Sequence of chain 1.D:
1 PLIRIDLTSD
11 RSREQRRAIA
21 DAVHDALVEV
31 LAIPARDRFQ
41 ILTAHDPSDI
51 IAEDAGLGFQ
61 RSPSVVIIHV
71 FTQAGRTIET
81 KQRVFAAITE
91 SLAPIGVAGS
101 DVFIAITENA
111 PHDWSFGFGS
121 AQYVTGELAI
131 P

Binding-site contacts:
Ligand atom CAJ contacts residue TRP114 of chain 1.D at 3.6 Å (hydrophobic).
Ligand atom OAI contacts residue TYR123 of chain 1.D at 3.5 Å (h-bond).
Ligand atom CAH contacts residue TYR123 of chain 1.D at 4.0 Å (hydrophobic).
Ligand atom OAM contacts residue TRP114 of chain 1.D at 3.7 Å.
Ligand atom CAK contacts residue THR72 of chain 1.D at 3.8 Å.
Ligand atom CAH contacts residue ASP37 of chain 1.D at 3.7 Å.
Ligand atom CAJ contacts residue LEU2 of chain 1.D at 4.3 Å (hydrophobic).
Ligand atom OAI contacts residue PRO1 of chain 1.D at 2.1 Å (h-bond).
Ligand atom OAI contacts residue ASP37 of chain 1.D at 2.6 Å (salt-bridge).
Ligand atom OAM contacts residue PHE71 of chain 1.D at 4.2 Å.
Ligand atom CAJ contacts residue TYR123 of chain 1.D at 4.0 Å (hydrophobic).
Ligand atom OAL contacts residue GLN73 of chain 1.D at 2.9 Å (h-bond).
Ligand atom CAH contacts residue PRO1 of chain 1.D at 1.4 Å (hydrophobic).
Ligand atom CAH contacts residue LEU2 of chain 1.D at 4.5 Å (hydrophobic).
Ligand atom CAK contacts residue TYR123 of chain 1.D at 3.6 Å (hydrophobic).
Ligand atom OAM contacts residue THR72 of chain 1.D at 2.6 Å (h-bond).
Ligand atom OAL contacts residue TRP114 of chain 1.D at 3.7 Å.
Ligand atom CAK contacts residue GLN73 of chain 1.D at 3.8 Å.
Ligand atom OAI contacts residue PHE116 of chain 1.D at 4.4 Å.
Ligand atom CAK contacts residue PRO1 of chain 1.D at 3.4 Å (hydrophobic).
Ligand atom OAL contacts residue TYR123 of chain 1.D at 2.7 Å (h-bond).
Ligand atom CAK contacts residue TRP114 of chain 1.D at 3.6 Å (hydrophobic).
Ligand atom OAL contacts residue PRO1 of chain 1.D at 4.3 Å.
Ligand atom CAJ contacts residue PRO1 of chain 1.D at 2.5 Å (hydrophobic).
Ligand atom OAM contacts residue GLN73 of chain 1.D at 2.8 Å (h-bond).
Ligand atom OAM contacts residue PRO1 of chain 1.D at 3.6 Å.

A small-molecule ligand and the protein it binds are described below.
Small molecule (SMILES): O=C(O)CC(=O)Cl